The protein below binds the small molecule below.
Small molecule (SMILES): Cc1cccc(O)c1

Sequence of chain 3.Y:
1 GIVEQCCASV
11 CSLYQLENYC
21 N

Sequence of chain 2.BA:
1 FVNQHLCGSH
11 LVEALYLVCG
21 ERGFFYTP

Sequence of chain 2.Z:
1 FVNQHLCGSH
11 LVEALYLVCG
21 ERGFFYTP

Sequence of chain 3.Z:
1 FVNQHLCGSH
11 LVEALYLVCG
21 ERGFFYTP

Binding-site contacts:
Ligand atom C3 contacts residue HIS5 of chain 2.Z at 3.3 Å.
Ligand atom C5 contacts residue HIS10 of chain 3.Z at 4.1 Å.
Ligand atom C5 contacts residue LEU11 of chain 3.Z at 3.4 Å (hydrophobic).
Ligand atom C3 contacts residue LEU11 of chain 3.Z at 4.3 Å (hydrophobic).
Ligand atom C6 contacts residue LEU11 of chain 3.Z at 3.4 Å (hydrophobic).
Ligand atom C3 contacts residue LEU16 of chain 3.Y at 4.3 Å (hydrophobic).
Ligand atom O1 contacts residue LEU11 of chain 3.Z at 4.4 Å.
Ligand atom C4 contacts residue HIS5 of chain 2.Z at 3.5 Å.
Ligand atom C7 contacts residue LEU16 of chain 3.Y at 3.8 Å (hydrophobic).
Ligand atom C4 contacts residue HIS10 of chain 3.Z at 4.1 Å.
Ligand atom O1 contacts residue CYS6 of chain 3.Y at 2.6 Å (h-bond).
Ligand atom C4 contacts residue LEU11 of chain 3.Z at 3.9 Å (hydrophobic).
Ligand atom C1 contacts residue CYS11 of chain 3.Y at 3.9 Å (hydrophobic).
Ligand atom C7 contacts residue LEU17 of chain 2.BA at 3.7 Å (hydrophobic).
Ligand atom O1 contacts residue VAL2 of chain 2.Z at 4.2 Å.
Ligand atom C5 contacts residue HIS5 of chain 2.Z at 4.2 Å.
Ligand atom C7 contacts residue ALA14 of chain 3.Z at 3.8 Å (hydrophobic).
Ligand atom C1 contacts residue VAL10 of chain 3.Y at 4.5 Å (hydrophobic).
Ligand atom O1 contacts residue CYS11 of chain 3.Y at 2.9 Å (h-bond).
Ligand atom C2 contacts residue LEU11 of chain 3.Z at 4.2 Å (hydrophobic).
Ligand atom O1 contacts residue VAL10 of chain 3.Y at 3.4 Å.
Ligand atom C2 contacts residue LEU16 of chain 3.Y at 4.5 Å (hydrophobic).
Ligand atom C6 contacts residue CYS7 of chain 3.Z at 4.2 Å (hydrophobic).
Ligand atom C2 contacts residue HIS5 of chain 2.Z at 4.0 Å.
Ligand atom C6 contacts residue VAL2 of chain 2.Z at 4.3 Å (hydrophobic).
Ligand atom C2 contacts residue CYS11 of chain 3.Y at 3.9 Å (hydrophobic).
Ligand atom C5 contacts residue CYS7 of chain 3.Z at 4.4 Å (hydrophobic).
Ligand atom C6 contacts residue CYS6 of chain 3.Y at 3.3 Å (hydrophobic).
Ligand atom O1 contacts residue SER9 of chain 3.Y at 3.7 Å.
Ligand atom C1 contacts residue CYS6 of chain 3.Y at 3.4 Å (hydrophobic).
Ligand atom C1 contacts residue LEU11 of chain 3.Z at 3.8 Å (hydrophobic).
Ligand atom C7 contacts residue HIS5 of chain 2.Z at 3.3 Å.